Sequence of chain 1.D:
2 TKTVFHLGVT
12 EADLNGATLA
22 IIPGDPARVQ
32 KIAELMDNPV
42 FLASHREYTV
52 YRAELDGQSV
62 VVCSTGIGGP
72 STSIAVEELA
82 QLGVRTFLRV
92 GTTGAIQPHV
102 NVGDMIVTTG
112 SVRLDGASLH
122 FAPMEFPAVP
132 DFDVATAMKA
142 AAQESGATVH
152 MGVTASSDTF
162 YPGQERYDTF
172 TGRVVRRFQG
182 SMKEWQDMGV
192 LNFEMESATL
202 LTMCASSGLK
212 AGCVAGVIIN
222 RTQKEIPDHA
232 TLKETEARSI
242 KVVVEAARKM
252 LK

A protein and the small-molecule ligand that binds it are described below.
Small molecule (SMILES): O=c1ccn([C@@H]2O[C@H](CO)[C@@H](O)[C@H]2O)c(=O)[nH]1

Sequence of chain 1.C:
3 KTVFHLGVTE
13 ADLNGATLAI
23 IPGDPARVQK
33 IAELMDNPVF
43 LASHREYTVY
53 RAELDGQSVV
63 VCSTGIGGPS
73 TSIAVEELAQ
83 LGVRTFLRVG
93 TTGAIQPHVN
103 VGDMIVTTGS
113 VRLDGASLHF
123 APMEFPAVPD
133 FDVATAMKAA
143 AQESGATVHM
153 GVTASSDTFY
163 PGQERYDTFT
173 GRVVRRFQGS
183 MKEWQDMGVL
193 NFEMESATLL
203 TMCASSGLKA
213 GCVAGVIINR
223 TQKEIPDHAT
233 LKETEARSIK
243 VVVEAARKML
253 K

Binding-site contacts:
Ligand atom O5' contacts residue HIS7 of chain 1.D at 2.6 Å (h-bond).
Ligand atom C1' contacts residue THR93 of chain 1.C at 3.8 Å.
Ligand atom O2' contacts residue GLU197 of chain 1.C at 2.7 Å (salt-bridge).
Ligand atom O2' contacts residue MET196 of chain 1.C at 3.5 Å (h-bond).
Ligand atom O4 contacts residue ILE220 of chain 1.C at 4.0 Å.
Ligand atom C3' contacts residue GLU197 of chain 1.C at 3.6 Å.
Ligand atom C2' contacts residue MET196 of chain 1.C at 3.8 Å (hydrophobic).
Ligand atom N3 contacts residue PHE161 of chain 1.C at 3.9 Å.
Ligand atom O4 contacts residue ARG167 of chain 1.C at 3.3 Å (salt-bridge).
Ligand atom C4 contacts residue GLY95 of chain 1.C at 3.4 Å.
Ligand atom C2 contacts residue PHE161 of chain 1.C at 3.9 Å (hydrophobic).
Ligand atom C3' contacts residue MET196 of chain 1.C at 3.9 Å (hydrophobic).
Ligand atom O2 contacts residue MET196 of chain 1.C at 3.4 Å.
Ligand atom C5 contacts residue GLY95 of chain 1.C at 3.2 Å.
Ligand atom O2 contacts residue GLU195 of chain 1.C at 3.8 Å.
Ligand atom C2 contacts residue GLN165 of chain 1.C at 3.7 Å.
Ligand atom C4 contacts residue PHE194 of chain 1.C at 4.0 Å (hydrophobic).
Ligand atom O2 contacts residue GLN165 of chain 1.C at 3.0 Å (h-bond).
Ligand atom O2 contacts residue PHE161 of chain 1.C at 3.7 Å.
Ligand atom C2 contacts residue GLU195 of chain 1.C at 4.0 Å.
Ligand atom N1 contacts residue THR93 of chain 1.C at 3.9 Å.
Ligand atom N3 contacts residue GLN165 of chain 1.C at 2.9 Å (h-bond).
Ligand atom N3 contacts residue PHE194 of chain 1.C at 3.8 Å.
Ligand atom C5' contacts residue HIS7 of chain 1.D at 3.4 Å.
Ligand atom O2' contacts residue GLU195 of chain 1.C at 3.5 Å.
Ligand atom C4 contacts residue THR94 of chain 1.C at 4.0 Å.
Ligand atom O3' contacts residue ILE68 of chain 1.C at 3.9 Å.
Ligand atom O3' contacts residue GLU197 of chain 1.C at 2.7 Å (salt-bridge).
Ligand atom C6 contacts residue THR94 of chain 1.C at 3.7 Å.
Ligand atom N3 contacts residue ARG167 of chain 1.C at 3.7 Å.
Ligand atom C2' contacts residue GLU197 of chain 1.C at 3.7 Å.
Ligand atom O4 contacts residue GLY95 of chain 1.C at 3.2 Å.
Ligand atom C4 contacts residue GLN165 of chain 1.C at 3.7 Å.
Ligand atom C6 contacts residue THR93 of chain 1.C at 3.6 Å.
Ligand atom C5 contacts residue THR94 of chain 1.C at 3.4 Å.
Ligand atom O4 contacts residue GLN165 of chain 1.C at 3.6 Å.
Ligand atom C5' contacts residue ILE68 of chain 1.C at 3.9 Å (hydrophobic).
Ligand atom O4' contacts residue PHE161 of chain 1.C at 4.0 Å.
Ligand atom C4 contacts residue ARG167 of chain 1.C at 3.7 Å.
Ligand atom O2' contacts residue THR93 of chain 1.C at 3.9 Å.